This protein binds this small molecule.
Small molecule (SMILES): CCN(CC)C(=S)S

Binding-site contacts:
Ligand atom S2 contacts residue VAL239 of chain 1.C at 4.3 Å.
Ligand atom C4 contacts residue SER298 of chain 1.C at 4.2 Å.
Ligand atom S1 contacts residue ASP238 of chain 1.C at 3.4 Å (salt-bridge).
Ligand atom S2 contacts residue LEU240 of chain 1.C at 3.1 Å.
Ligand atom S2 contacts residue ASP238 of chain 1.C at 2.5 Å (salt-bridge).
Ligand atom C4 contacts residue SER300 of chain 1.C at 3.8 Å.
Ligand atom C4 contacts residue LEU240 of chain 1.C at 3.5 Å (hydrophobic).
Ligand atom C1 contacts residue ASP238 of chain 1.C at 3.5 Å.
Ligand atom C2 contacts residue LEU240 of chain 1.C at 4.2 Å (hydrophobic).

Sequence of chain 1.C:
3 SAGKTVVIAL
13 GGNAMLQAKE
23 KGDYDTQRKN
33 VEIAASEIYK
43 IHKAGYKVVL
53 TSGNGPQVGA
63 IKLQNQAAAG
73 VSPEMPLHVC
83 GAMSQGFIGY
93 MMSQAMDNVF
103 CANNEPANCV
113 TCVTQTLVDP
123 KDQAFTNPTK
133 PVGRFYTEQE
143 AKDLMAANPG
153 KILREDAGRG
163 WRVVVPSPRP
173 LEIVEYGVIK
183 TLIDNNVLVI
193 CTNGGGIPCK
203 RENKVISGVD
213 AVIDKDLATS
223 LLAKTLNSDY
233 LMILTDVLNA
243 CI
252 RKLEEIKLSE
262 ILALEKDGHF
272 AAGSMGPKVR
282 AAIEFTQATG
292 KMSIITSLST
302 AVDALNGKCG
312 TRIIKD